A protein and the small-molecule ligand that binds it are described below.
Small molecule (SMILES): CC(=O)N[C@H]1[C@H](O[C@H]2[C@H](O)[C@@H](NC(C)=O)CO[C@@H]2CO)O[C@H](CO)[C@@H](O)[C@@H]1O

Binding-site contacts:
Ligand atom C1 contacts residue ASN69 of chain 1.B at 1.4 Å.
Ligand atom O5 contacts residue ASN69 of chain 1.B at 2.4 Å (h-bond).
Ligand atom O7 contacts residue ASN69 of chain 1.B at 4.5 Å.
Ligand atom C5 contacts residue ASN69 of chain 1.B at 3.7 Å.
Ligand atom C2 contacts residue ASN69 of chain 1.B at 2.5 Å.
Ligand atom C4 contacts residue ASN69 of chain 1.B at 4.2 Å.
Ligand atom C3 contacts residue ASN69 of chain 1.B at 3.8 Å.
Ligand atom N2 contacts residue VAL332 of chain 1.B at 4.4 Å.
Ligand atom N2 contacts residue ASN69 of chain 1.B at 2.9 Å (h-bond).
Ligand atom C7 contacts residue ASN69 of chain 1.B at 4.0 Å.

Sequence of chain 1.B:
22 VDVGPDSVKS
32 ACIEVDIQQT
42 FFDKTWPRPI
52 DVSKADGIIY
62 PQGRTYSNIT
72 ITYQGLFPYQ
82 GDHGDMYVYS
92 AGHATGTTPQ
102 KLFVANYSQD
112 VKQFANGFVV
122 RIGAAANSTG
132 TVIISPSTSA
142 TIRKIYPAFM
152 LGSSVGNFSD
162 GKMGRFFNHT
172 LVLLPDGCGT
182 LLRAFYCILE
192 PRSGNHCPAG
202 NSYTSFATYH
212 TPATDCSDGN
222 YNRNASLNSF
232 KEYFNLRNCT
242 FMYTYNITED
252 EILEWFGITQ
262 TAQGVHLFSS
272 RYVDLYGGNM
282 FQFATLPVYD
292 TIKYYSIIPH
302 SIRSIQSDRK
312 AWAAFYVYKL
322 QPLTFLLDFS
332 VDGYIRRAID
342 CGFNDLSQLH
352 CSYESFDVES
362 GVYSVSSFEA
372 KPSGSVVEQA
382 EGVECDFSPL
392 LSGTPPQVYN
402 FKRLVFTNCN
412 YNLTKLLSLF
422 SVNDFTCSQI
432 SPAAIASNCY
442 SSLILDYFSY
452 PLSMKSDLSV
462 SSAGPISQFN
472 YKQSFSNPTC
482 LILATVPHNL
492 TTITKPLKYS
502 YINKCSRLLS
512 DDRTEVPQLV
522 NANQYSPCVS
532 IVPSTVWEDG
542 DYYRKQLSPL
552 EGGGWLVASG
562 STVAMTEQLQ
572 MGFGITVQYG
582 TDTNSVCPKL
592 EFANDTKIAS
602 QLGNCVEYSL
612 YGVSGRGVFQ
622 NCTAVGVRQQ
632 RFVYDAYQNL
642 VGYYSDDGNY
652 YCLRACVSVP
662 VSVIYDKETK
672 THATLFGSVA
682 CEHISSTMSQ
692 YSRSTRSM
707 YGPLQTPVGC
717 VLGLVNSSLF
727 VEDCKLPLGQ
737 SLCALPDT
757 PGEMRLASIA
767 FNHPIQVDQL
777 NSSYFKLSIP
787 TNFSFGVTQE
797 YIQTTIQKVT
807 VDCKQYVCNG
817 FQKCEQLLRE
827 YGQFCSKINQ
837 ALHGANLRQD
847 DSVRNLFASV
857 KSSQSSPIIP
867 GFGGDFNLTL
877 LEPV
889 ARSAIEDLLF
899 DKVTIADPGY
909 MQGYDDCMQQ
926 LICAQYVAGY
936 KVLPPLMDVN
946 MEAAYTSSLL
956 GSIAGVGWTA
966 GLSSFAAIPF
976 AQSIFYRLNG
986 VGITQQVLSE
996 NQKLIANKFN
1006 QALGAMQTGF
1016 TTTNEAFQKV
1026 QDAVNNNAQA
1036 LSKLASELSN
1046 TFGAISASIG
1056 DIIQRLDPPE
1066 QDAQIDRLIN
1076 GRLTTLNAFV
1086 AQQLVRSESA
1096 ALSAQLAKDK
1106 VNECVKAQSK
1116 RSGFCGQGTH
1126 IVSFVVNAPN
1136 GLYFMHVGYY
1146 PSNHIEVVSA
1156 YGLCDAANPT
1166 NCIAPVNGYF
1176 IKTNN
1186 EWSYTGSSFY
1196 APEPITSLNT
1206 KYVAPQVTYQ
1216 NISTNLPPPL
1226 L